Binding-site contacts:
Ligand atom C1' contacts residue ARG133 of chain 1.E at 3.9 Å.
Ligand atom O3 contacts residue ARG157 of chain 1.F at 3.0 Å (salt-bridge).
Ligand atom C6 contacts residue PRO15 of chain 1.E at 3.5 Å (hydrophobic).
Ligand atom O3 contacts residue FE1 of chain 1.U at 3.4 Å.
Ligand atom C4 contacts residue TYR147 of chain 1.F at 2.9 Å (hydrophobic).
Ligand atom O1' contacts residue PRO15 of chain 1.E at 4.1 Å.
Ligand atom C3 contacts residue TYR147 of chain 1.F at 4.0 Å (hydrophobic).
Ligand atom O3 contacts residue HIS162 of chain 1.F at 3.1 Å.
Ligand atom C3 contacts residue PRO15 of chain 1.E at 3.7 Å (hydrophobic).
Ligand atom C3 contacts residue ILE191 of chain 1.F at 4.0 Å (hydrophobic).
Ligand atom O2' contacts residue TRP149 of chain 1.F at 3.6 Å.
Ligand atom C2 contacts residue PRO15 of chain 1.E at 3.3 Å (hydrophobic).
Ligand atom C1 contacts residue ILE191 of chain 1.F at 3.9 Å (hydrophobic).
Ligand atom C5 contacts residue PRO15 of chain 1.E at 3.9 Å (hydrophobic).
Ligand atom O1' contacts residue ILE191 of chain 1.F at 4.0 Å.
Ligand atom C1' contacts residue TRP149 of chain 1.F at 3.9 Å (hydrophobic).
Ligand atom C4 contacts residue PRO15 of chain 1.E at 4.0 Å (hydrophobic).
Ligand atom C3 contacts residue FE1 of chain 1.U at 3.8 Å.
Ligand atom C1 contacts residue TRP149 of chain 1.F at 4.0 Å (hydrophobic).
Ligand atom C4 contacts residue FE1 of chain 1.U at 3.3 Å.
Ligand atom C6 contacts residue TRP149 of chain 1.F at 3.7 Å (hydrophobic).
Ligand atom O1' contacts residue ARG133 of chain 1.E at 3.3 Å.
Ligand atom C1' contacts residue TYR24 of chain 1.F at 3.3 Å (hydrophobic).
Ligand atom C5 contacts residue ARG157 of chain 1.F at 4.1 Å.
Ligand atom O1' contacts residue GLY134 of chain 1.E at 4.0 Å.
Ligand atom O2' contacts residue ARG133 of chain 1.E at 3.9 Å.
Ligand atom O1' contacts residue TYR24 of chain 1.F at 2.1 Å (h-bond).
Ligand atom O2' contacts residue TYR24 of chain 1.F at 4.0 Å.
Ligand atom C3 contacts residue GLY14 of chain 1.E at 4.0 Å.
Ligand atom C2 contacts residue TYR24 of chain 1.F at 4.1 Å (hydrophobic).
Ligand atom C2 contacts residue GLY14 of chain 1.E at 3.7 Å.
Ligand atom O3 contacts residue GLY14 of chain 1.E at 3.8 Å.
Ligand atom C4 contacts residue ARG157 of chain 1.F at 3.8 Å.
Ligand atom C1' contacts residue PRO15 of chain 1.E at 3.7 Å (hydrophobic).
Ligand atom O3 contacts residue GLN177 of chain 1.F at 3.4 Å (h-bond).
Ligand atom C1 contacts residue PRO15 of chain 1.E at 3.2 Å (hydrophobic).
Ligand atom C2 contacts residue THR12 of chain 1.E at 4.1 Å.
Ligand atom C2 contacts residue ILE191 of chain 1.F at 3.5 Å (hydrophobic).
Ligand atom C3 contacts residue ARG157 of chain 1.F at 3.5 Å.
Ligand atom C5 contacts residue TYR147 of chain 1.F at 3.6 Å (hydrophobic).

Sequence of chain 1.F:
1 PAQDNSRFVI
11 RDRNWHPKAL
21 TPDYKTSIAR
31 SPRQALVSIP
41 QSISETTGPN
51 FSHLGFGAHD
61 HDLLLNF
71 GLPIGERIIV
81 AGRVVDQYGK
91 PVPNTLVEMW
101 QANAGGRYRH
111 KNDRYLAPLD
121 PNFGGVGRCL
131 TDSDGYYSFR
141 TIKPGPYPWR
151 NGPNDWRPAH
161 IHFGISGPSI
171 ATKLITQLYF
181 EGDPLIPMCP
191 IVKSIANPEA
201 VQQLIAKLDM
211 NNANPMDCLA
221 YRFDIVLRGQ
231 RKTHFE

Sequence of chain 1.E:
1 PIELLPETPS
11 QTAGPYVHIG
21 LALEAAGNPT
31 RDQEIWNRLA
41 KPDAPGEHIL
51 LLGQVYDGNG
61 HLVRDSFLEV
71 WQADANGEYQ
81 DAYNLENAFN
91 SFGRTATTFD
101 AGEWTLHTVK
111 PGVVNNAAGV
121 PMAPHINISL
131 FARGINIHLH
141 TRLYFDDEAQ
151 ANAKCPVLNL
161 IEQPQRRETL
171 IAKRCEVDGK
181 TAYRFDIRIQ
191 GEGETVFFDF

The small molecule below binds the protein below.
Small molecule (SMILES): O=C(O)c1cccc(O)c1